The small molecule below binds the protein below.
Small molecule (SMILES): CC(C)C[C@H](N[P](=O)(O)O[C@@H]1O[C@@H](C)[C@H](O)[C@@H](O)[C@H]1O)C(=O)N[C@@H](Cc1c[nH]c2ccccc12)C(=O)O

Sequence of chain 1.A:
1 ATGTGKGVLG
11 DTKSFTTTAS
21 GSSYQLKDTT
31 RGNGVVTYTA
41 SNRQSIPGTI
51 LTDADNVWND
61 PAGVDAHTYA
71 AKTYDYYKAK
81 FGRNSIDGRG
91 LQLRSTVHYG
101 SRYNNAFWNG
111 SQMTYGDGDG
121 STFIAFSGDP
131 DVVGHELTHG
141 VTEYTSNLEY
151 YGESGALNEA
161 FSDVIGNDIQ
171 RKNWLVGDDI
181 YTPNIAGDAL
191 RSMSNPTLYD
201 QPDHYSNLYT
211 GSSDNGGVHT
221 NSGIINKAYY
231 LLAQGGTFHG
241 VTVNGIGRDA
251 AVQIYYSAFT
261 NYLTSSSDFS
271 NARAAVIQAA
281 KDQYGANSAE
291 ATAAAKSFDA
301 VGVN

Binding-site contacts:
Ligand atom O2P contacts residue HIS135 of chain 1.A at 3.6 Å.
Ligand atom CE2 contacts residue ASN104 of chain 1.A at 3.5 Å.
Ligand atom CZ2 contacts residue ASN104 of chain 1.A at 3.7 Å.
Ligand atom CG contacts residue LEU190 of chain 1.A at 3.5 Å (hydrophobic).
Ligand atom CA contacts residue GLU136 of chain 1.A at 3.7 Å.
Ligand atom N contacts residue ALA106 of chain 1.A at 2.8 Å (h-bond).
Ligand atom O2P contacts residue HIS139 of chain 1.A at 3.3 Å.
Ligand atom O1P contacts residue HIS139 of chain 1.A at 3.7 Å.
Ligand atom O contacts residue HIS219 of chain 1.A at 3.3 Å.
Ligand atom C7 contacts residue HIS219 of chain 1.A at 3.5 Å.
Ligand atom P contacts residue ZN1 of chain 1.C at 2.8 Å.
Ligand atom CD11 contacts residue ASN105 of chain 1.A at 3.3 Å.
Ligand atom O5 contacts residue HIS219 of chain 1.A at 3.0 Å.
Ligand atom O1P contacts residue HIS219 of chain 1.A at 2.6 Å (h-bond).
Ligand atom O2P contacts residue ZN1 of chain 1.C at 3.0 Å.
Ligand atom N1 contacts residue HIS219 of chain 1.A at 3.6 Å (h-bond).
Ligand atom O1 contacts residue ALA106 of chain 1.A at 3.4 Å (h-bond).
Ligand atom O1P contacts residue GLU159 of chain 1.A at 2.9 Å (salt-bridge).
Ligand atom P contacts residue ALA106 of chain 1.A at 3.6 Å.
Ligand atom N contacts residue GLU136 of chain 1.A at 3.5 Å (salt-bridge).
Ligand atom O1P contacts residue ZN1 of chain 1.C at 2.0 Å.
Ligand atom CD2 contacts residue LEU190 of chain 1.A at 3.5 Å (hydrophobic).
Ligand atom CB contacts residue GLU136 of chain 1.A at 3.6 Å.
Ligand atom O contacts residue ARG191 of chain 1.A at 2.9 Å (salt-bridge).
Ligand atom O2P contacts residue ALA106 of chain 1.A at 3.4 Å (h-bond).
Ligand atom NE1 contacts residue PHE123 of chain 1.A at 3.5 Å.
Ligand atom C6 contacts residue HIS219 of chain 1.A at 3.7 Å.
Ligand atom OXT contacts residue HIS219 of chain 1.A at 3.7 Å.
Ligand atom C contacts residue HIS219 of chain 1.A at 3.6 Å.
Ligand atom O1P contacts residue HIS135 of chain 1.A at 3.3 Å (h-bond).
Ligand atom N contacts residue ASN105 of chain 1.A at 3.3 Å (h-bond).
Ligand atom N1 contacts residue ASN105 of chain 1.A at 3.5 Å (h-bond).
Ligand atom CE2 contacts residue PHE123 of chain 1.A at 3.7 Å (hydrophobic).
Ligand atom O6 contacts residue HIS219 of chain 1.A at 3.5 Å (h-bond).
Ligand atom OXT contacts residue ASN105 of chain 1.A at 3.0 Å (h-bond).
Ligand atom C6 contacts residue GLU159 of chain 1.A at 3.6 Å.
Ligand atom CA1 contacts residue HIS219 of chain 1.A at 3.6 Å.
Ligand atom NE1 contacts residue ASN104 of chain 1.A at 2.8 Å (h-bond).
Ligand atom O2P contacts residue GLU136 of chain 1.A at 2.6 Å (salt-bridge).
Ligand atom CB contacts residue ASN105 of chain 1.A at 3.7 Å.